Sequence of chain 1.D:
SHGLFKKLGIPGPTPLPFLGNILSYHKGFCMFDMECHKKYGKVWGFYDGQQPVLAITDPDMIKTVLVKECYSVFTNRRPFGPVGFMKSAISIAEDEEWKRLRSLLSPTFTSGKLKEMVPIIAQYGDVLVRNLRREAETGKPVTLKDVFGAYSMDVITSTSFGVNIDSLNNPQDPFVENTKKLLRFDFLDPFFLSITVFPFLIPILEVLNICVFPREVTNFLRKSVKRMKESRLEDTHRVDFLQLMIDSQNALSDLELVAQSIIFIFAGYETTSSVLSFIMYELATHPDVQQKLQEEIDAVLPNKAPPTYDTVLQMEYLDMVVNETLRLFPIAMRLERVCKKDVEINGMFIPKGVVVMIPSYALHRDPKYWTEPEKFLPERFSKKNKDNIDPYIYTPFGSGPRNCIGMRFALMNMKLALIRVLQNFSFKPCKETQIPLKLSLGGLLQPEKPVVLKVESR

The small molecule below binds the protein below.
Small molecule (SMILES): CCC[C@@H](CC[C@H](Cc1ccccc1)NC(=O)[C@@H](NC(=O)N(C)Cc1csc(C(C)C)n1)C(C)C)NC(=O)OCc1cncs1

Binding-site contacts:
Ligand atom C01 contacts residue PHE284 of chain 1.D at 3.7 Å (hydrophobic).
Ligand atom C34 contacts residue PHE193 of chain 1.D at 3.6 Å (hydrophobic).
Ligand atom O38 contacts residue ILE281 of chain 1.D at 3.2 Å.
Ligand atom C40 contacts residue ALA285 of chain 1.D at 4.0 Å (hydrophobic).
Ligand atom O38 contacts residue SER99 of chain 1.D at 2.8 Å (h-bond).
Ligand atom C29 contacts residue ASP56 of chain 1.D at 3.5 Å.
Ligand atom C30 contacts residue THR204 of chain 1.D at 3.5 Å.
Ligand atom N32 contacts residue GLU354 of chain 1.D at 3.7 Å.
Ligand atom N43 contacts residue HEM1 of chain 1.K at 2.3 Å.
Ligand atom C31 contacts residue TYR33 of chain 1.D at 3.6 Å (hydrophobic).
Ligand atom C04 contacts residue LEU191 of chain 1.D at 3.8 Å (hydrophobic).
Ligand atom C03 contacts residue PHE221 of chain 1.D at 3.9 Å (hydrophobic).
Ligand atom C31 contacts residue ASP56 of chain 1.D at 3.3 Å.
Ligand atom C02 contacts residue PHE284 of chain 1.D at 3.7 Å (hydrophobic).
Ligand atom C35 contacts residue PHE88 of chain 1.D at 3.5 Å (hydrophobic).
Ligand atom S45 contacts residue ILE349 of chain 1.D at 3.9 Å.
Ligand atom C37 contacts residue SER99 of chain 1.D at 3.9 Å.
Ligand atom S45 contacts residue THR289 of chain 1.D at 3.2 Å (h-bond).
Ligand atom C01 contacts residue LEU190 of chain 1.D at 3.8 Å (hydrophobic).
Ligand atom C44 contacts residue THR289 of chain 1.D at 3.6 Å.
Ligand atom C42 contacts residue HEM1 of chain 1.K at 2.8 Å.
Ligand atom C01 contacts residue ILE281 of chain 1.D at 3.9 Å (hydrophobic).
Ligand atom N32 contacts residue ARG352 of chain 1.D at 3.9 Å.
Ligand atom C29 contacts residue ARG86 of chain 1.D at 3.6 Å.
Ligand atom N19 contacts residue GLY461 of chain 1.D at 3.8 Å.
Ligand atom C01 contacts residue ILE280 of chain 1.D at 4.1 Å (hydrophobic).
Ligand atom S27 contacts residue PHE193 of chain 1.D at 3.9 Å.
Ligand atom C05 contacts residue LEU191 of chain 1.D at 3.9 Å (hydrophobic).
Ligand atom C12 contacts residue HEM1 of chain 1.K at 3.8 Å.
Ligand atom C30 contacts residue ARG86 of chain 1.D at 3.6 Å.
Ligand atom C31 contacts residue PHE195 of chain 1.D at 3.7 Å (hydrophobic).
Ligand atom C31 contacts residue THR204 of chain 1.D at 3.7 Å.
Ligand atom C13 contacts residue HEM1 of chain 1.K at 3.8 Å.
Ligand atom C41 contacts residue ALA285 of chain 1.D at 3.6 Å (hydrophobic).
Ligand atom C40 contacts residue PHE284 of chain 1.D at 4.0 Å (hydrophobic).
Ligand atom C03 contacts residue ILE281 of chain 1.D at 3.8 Å (hydrophobic).
Ligand atom C44 contacts residue ILE349 of chain 1.D at 3.6 Å (hydrophobic).
Ligand atom C42 contacts residue ALA285 of chain 1.D at 3.8 Å (hydrophobic).
Ligand atom C44 contacts residue HEM1 of chain 1.K at 2.9 Å.
Ligand atom S27 contacts residue PHE195 of chain 1.D at 3.5 Å.